Sequence of chain 1.A:
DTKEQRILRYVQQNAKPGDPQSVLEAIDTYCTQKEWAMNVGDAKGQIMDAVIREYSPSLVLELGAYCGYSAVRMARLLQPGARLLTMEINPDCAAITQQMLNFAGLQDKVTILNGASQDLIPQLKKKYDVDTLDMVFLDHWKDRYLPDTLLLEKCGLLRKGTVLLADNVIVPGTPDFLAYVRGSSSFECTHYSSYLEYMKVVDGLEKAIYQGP

This small molecule binds to this protein.
Small molecule (SMILES): CCCNc1ncnc2c1ncn2[C@@H]1O[C@H](/C=C/CNC(=O)c2cc(-c3ccc(F)cc3)cc(O)c2O)[C@H](C)[C@H]1O

Binding-site contacts:
Ligand atom C12 contacts residue ASN170 of chain 1.A at 3.2 Å.
Ligand atom C12 contacts residue MG1 of chain 1.B at 2.9 Å.
Ligand atom O11 contacts residue GLU90 of chain 1.A at 2.6 Å (salt-bridge).
Ligand atom O33 contacts residue LYS144 of chain 1.A at 3.0 Å (salt-bridge).
Ligand atom C4 contacts residue ILE91 of chain 1.A at 3.4 Å (hydrophobic).
Ligand atom C38 contacts residue HIS142 of chain 1.A at 3.4 Å.
Ligand atom C9 contacts residue TRP143 of chain 1.A at 3.2 Å (hydrophobic).
Ligand atom O20 contacts residue MG1 of chain 1.B at 2.1 Å.
Ligand atom O20 contacts residue ASN170 of chain 1.A at 2.8 Å (h-bond).
Ligand atom C12 contacts residue GLU199 of chain 1.A at 3.1 Å.
Ligand atom N32 contacts residue SER119 of chain 1.A at 3.0 Å (h-bond).
Ligand atom N19 contacts residue ILE91 of chain 1.A at 3.1 Å (h-bond).
Ligand atom C17 contacts residue LYS144 of chain 1.A at 3.5 Å.
Ligand atom N32 contacts residue GLN120 of chain 1.A at 3.3 Å (h-bond).
Ligand atom C23 contacts residue GLU199 of chain 1.A at 3.2 Å.
Ligand atom C38 contacts residue TRP143 of chain 1.A at 3.4 Å (hydrophobic).
Ligand atom C24 contacts residue ILE91 of chain 1.A at 3.4 Å (hydrophobic).
Ligand atom C8 contacts residue GLU90 of chain 1.A at 3.5 Å.
Ligand atom C17 contacts residue MET40 of chain 1.A at 3.5 Å (hydrophobic).
Ligand atom O10 contacts residue GLY66 of chain 1.A at 3.3 Å.
Ligand atom C23 contacts residue ASN170 of chain 1.A at 3.6 Å.
Ligand atom N1 contacts residue ILE91 of chain 1.A at 3.6 Å.
Ligand atom O33 contacts residue MG1 of chain 1.B at 2.1 Å.
Ligand atom O20 contacts residue GLU199 of chain 1.A at 2.5 Å (salt-bridge).
Ligand atom O11 contacts residue ASN92 of chain 1.A at 3.5 Å.
Ligand atom O10 contacts residue HIS142 of chain 1.A at 3.5 Å.
Ligand atom C24 contacts residue GLY117 of chain 1.A at 3.5 Å.
Ligand atom C29 contacts residue ASP141 of chain 1.A at 3.3 Å.
Ligand atom C2 contacts residue GLU90 of chain 1.A at 3.5 Å.
Ligand atom O20 contacts residue ASP169 of chain 1.A at 3.2 Å (salt-bridge).
Ligand atom N6 contacts residue TRP143 of chain 1.A at 3.1 Å.
Ligand atom O11 contacts residue ILE91 of chain 1.A at 3.5 Å.
Ligand atom C13 contacts residue ASN170 of chain 1.A at 3.2 Å.
Ligand atom C13 contacts residue MG1 of chain 1.B at 3.0 Å.
Ligand atom C3 contacts residue GLU90 of chain 1.A at 3.4 Å.
Ligand atom N28 contacts residue LYS144 of chain 1.A at 3.3 Å (salt-bridge).
Ligand atom O33 contacts residue ASP141 of chain 1.A at 2.9 Å (salt-bridge).
Ligand atom O33 contacts residue ASN170 of chain 1.A at 2.9 Å (h-bond).
Ligand atom N22 contacts residue SER119 of chain 1.A at 2.9 Å (h-bond).
Ligand atom C18 contacts residue SER119 of chain 1.A at 3.5 Å.